Binding-site contacts:
Ligand atom C3 contacts residue ASN14 of chain 1.F at 3.8 Å.
Ligand atom O7 contacts residue LEU105 of chain 1.B at 3.7 Å.
Ligand atom O5 contacts residue ASN14 of chain 1.F at 2.3 Å (h-bond).
Ligand atom O7 contacts residue THR57 of chain 1.A at 3.7 Å.
Ligand atom N2 contacts residue TYR50 of chain 1.A at 2.9 Å (h-bond).
Ligand atom O3 contacts residue LEU42 of chain 1.F at 3.2 Å.
Ligand atom C2 contacts residue ALA43 of chain 1.F at 4.0 Å (hydrophobic).
Ligand atom C4 contacts residue LEU42 of chain 1.F at 3.6 Å (hydrophobic).
Ligand atom O7 contacts residue LEU112 of chain 1.F at 3.5 Å.
Ligand atom O4 contacts residue LEU42 of chain 1.F at 3.0 Å.
Ligand atom O3 contacts residue ALA43 of chain 1.F at 3.5 Å.
Ligand atom C8 contacts residue LEU105 of chain 1.B at 3.7 Å (hydrophobic).
Ligand atom C6 contacts residue GLU103 of chain 1.B at 3.6 Å.
Ligand atom O3 contacts residue TYR50 of chain 1.A at 4.0 Å.
Ligand atom C2 contacts residue TYR50 of chain 1.A at 3.6 Å (hydrophobic).
Ligand atom C7 contacts residue LEU105 of chain 1.B at 3.9 Å (hydrophobic).
Ligand atom C1 contacts residue TYR50 of chain 1.A at 4.0 Å (hydrophobic).
Ligand atom C8 contacts residue SER54 of chain 1.A at 3.8 Å.
Ligand atom O3 contacts residue THR57 of chain 1.A at 3.8 Å.
Ligand atom C8 contacts residue ALA15 of chain 1.F at 3.5 Å (hydrophobic).
Ligand atom C8 contacts residue TYR107 of chain 1.B at 3.9 Å (hydrophobic).
Ligand atom C6 contacts residue LEU105 of chain 1.B at 3.9 Å (hydrophobic).
Ligand atom C8 contacts residue ASN14 of chain 1.F at 3.2 Å.
Ligand atom C3 contacts residue TYR50 of chain 1.A at 3.4 Å (hydrophobic).
Ligand atom C7 contacts residue ASN14 of chain 1.F at 3.2 Å.
Ligand atom C1 contacts residue ASN14 of chain 1.F at 1.4 Å.
Ligand atom N2 contacts residue ASN14 of chain 1.F at 2.9 Å (h-bond).
Ligand atom C5 contacts residue ASN14 of chain 1.F at 3.6 Å.
Ligand atom C7 contacts residue LEU112 of chain 1.F at 3.9 Å (hydrophobic).
Ligand atom C7 contacts residue TYR50 of chain 1.A at 3.9 Å (hydrophobic).
Ligand atom C8 contacts residue TYR50 of chain 1.A at 3.9 Å (hydrophobic).
Ligand atom C8 contacts residue LEU112 of chain 1.F at 3.7 Å (hydrophobic).
Ligand atom C5 contacts residue LEU105 of chain 1.B at 3.8 Å (hydrophobic).
Ligand atom C5 contacts residue GLU103 of chain 1.B at 3.4 Å.
Ligand atom C2 contacts residue ASN14 of chain 1.F at 2.5 Å.
Ligand atom O2 contacts residue ALA43 of chain 1.F at 3.6 Å.
Ligand atom O7 contacts residue ASN14 of chain 1.F at 3.2 Å (h-bond).
Ligand atom C4 contacts residue GLU103 of chain 1.B at 3.9 Å.
Ligand atom C5 contacts residue TYR107 of chain 1.B at 3.9 Å (hydrophobic).
Ligand atom C6 contacts residue TYR107 of chain 1.B at 3.6 Å (hydrophobic).

Sequence of chain 1.F:
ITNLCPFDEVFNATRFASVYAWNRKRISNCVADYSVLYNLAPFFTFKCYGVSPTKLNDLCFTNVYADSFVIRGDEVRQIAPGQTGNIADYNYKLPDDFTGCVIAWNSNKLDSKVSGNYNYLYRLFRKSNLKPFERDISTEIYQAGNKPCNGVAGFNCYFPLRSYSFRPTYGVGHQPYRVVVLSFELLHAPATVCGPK

Sequence of chain 1.B:
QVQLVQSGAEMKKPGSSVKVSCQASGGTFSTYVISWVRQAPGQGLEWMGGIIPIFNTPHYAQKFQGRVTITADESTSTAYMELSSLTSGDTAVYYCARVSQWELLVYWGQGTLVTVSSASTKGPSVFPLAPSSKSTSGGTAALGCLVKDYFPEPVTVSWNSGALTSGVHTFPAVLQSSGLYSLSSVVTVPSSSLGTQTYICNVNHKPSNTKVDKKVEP

This protein binds this small molecule.
Small molecule (SMILES): CC(=O)N[C@H]1[C@H](O[C@H]2[C@H](O)[C@@H](NC(C)=O)CO[C@@H]2CO[C@@H]2O[C@@H](C)[C@@H](O)[C@@H](O)[C@@H]2O)O[C@H](CO)[C@@H](O)[C@@H]1O

Sequence of chain 1.A:
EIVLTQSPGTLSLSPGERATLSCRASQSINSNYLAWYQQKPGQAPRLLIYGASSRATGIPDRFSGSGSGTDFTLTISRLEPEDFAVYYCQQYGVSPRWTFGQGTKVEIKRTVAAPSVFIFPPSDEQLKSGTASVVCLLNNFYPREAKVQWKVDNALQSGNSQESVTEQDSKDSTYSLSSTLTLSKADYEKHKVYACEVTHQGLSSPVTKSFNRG